Sequence of chain 1.A:
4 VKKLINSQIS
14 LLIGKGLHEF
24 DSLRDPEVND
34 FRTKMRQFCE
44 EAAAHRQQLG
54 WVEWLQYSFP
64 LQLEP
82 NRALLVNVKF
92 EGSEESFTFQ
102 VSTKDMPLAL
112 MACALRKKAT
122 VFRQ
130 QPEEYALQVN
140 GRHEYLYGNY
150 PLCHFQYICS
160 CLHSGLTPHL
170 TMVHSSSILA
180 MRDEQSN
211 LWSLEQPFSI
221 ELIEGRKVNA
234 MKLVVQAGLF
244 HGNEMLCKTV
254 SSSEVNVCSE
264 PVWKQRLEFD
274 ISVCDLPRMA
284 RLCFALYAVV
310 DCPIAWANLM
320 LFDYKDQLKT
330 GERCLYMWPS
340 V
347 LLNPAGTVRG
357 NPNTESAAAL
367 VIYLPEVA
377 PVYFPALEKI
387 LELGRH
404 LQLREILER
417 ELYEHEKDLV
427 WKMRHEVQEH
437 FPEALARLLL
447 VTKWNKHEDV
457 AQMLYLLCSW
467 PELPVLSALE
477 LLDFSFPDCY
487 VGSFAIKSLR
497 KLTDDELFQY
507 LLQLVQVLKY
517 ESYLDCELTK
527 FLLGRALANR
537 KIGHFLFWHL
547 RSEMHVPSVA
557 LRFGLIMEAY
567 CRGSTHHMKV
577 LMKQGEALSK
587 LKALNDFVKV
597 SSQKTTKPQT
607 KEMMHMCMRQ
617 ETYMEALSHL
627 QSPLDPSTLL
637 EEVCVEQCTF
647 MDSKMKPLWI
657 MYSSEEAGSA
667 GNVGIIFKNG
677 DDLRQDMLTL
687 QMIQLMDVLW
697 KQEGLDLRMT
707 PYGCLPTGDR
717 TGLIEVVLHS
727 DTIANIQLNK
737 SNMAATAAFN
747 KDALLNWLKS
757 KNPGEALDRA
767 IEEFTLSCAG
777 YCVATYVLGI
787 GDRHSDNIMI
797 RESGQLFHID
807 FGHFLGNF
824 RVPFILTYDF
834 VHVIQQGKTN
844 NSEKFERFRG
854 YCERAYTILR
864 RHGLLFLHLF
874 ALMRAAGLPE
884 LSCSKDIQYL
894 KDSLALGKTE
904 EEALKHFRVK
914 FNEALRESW

Binding-site contacts:
Ligand atom C4 contacts residue ILE805 of chain 1.A at 3.7 Å (hydrophobic).
Ligand atom C17 contacts residue GLU721 of chain 1.A at 3.2 Å.
Ligand atom C12 contacts residue ILE805 of chain 1.A at 3.1 Å (hydrophobic).
Ligand atom C18 contacts residue VAL723 of chain 1.A at 3.4 Å (hydrophobic).
Ligand atom S26 contacts residue MET795 of chain 1.A at 3.8 Å.
Ligand atom C17 contacts residue TYR708 of chain 1.A at 3.6 Å (hydrophobic).
Ligand atom C11 contacts residue SER726 of chain 1.A at 3.8 Å.
Ligand atom C11 contacts residue TRP655 of chain 1.A at 3.4 Å (hydrophobic).
Ligand atom C14 contacts residue CYS710 of chain 1.A at 3.7 Å (hydrophobic).
Ligand atom C18 contacts residue TRP655 of chain 1.A at 3.6 Å (hydrophobic).
Ligand atom O25 contacts residue MET795 of chain 1.A at 3.7 Å.
Ligand atom C13 contacts residue ILE720 of chain 1.A at 3.5 Å (hydrophobic).
Ligand atom C12 contacts residue TYR708 of chain 1.A at 3.3 Å (hydrophobic).
Ligand atom N23 contacts residue VAL723 of chain 1.A at 2.9 Å (h-bond).
Ligand atom C14 contacts residue ASP682 of chain 1.A at 3.4 Å.
Ligand atom C10 contacts residue ILE805 of chain 1.A at 3.5 Å (hydrophobic).
Ligand atom C18 contacts residue SER726 of chain 1.A at 3.3 Å.
Ligand atom O24 contacts residue ILE720 of chain 1.A at 3.5 Å.
Ligand atom C6 contacts residue ILE720 of chain 1.A at 3.7 Å (hydrophobic).
Ligand atom C19 contacts residue ILE805 of chain 1.A at 3.4 Å (hydrophobic).
Ligand atom C11 contacts residue MET795 of chain 1.A at 3.6 Å (hydrophobic).
Ligand atom C11 contacts residue VAL723 of chain 1.A at 3.7 Å (hydrophobic).
Ligand atom O24 contacts residue LYS674 of chain 1.A at 2.7 Å (salt-bridge).
Ligand atom O25 contacts residue TRP655 of chain 1.A at 3.3 Å.
Ligand atom C4 contacts residue ILE720 of chain 1.A at 3.3 Å (hydrophobic).
Ligand atom N22 contacts residue ILE720 of chain 1.A at 3.7 Å.
Ligand atom N22 contacts residue ILE805 of chain 1.A at 3.1 Å (h-bond).
Ligand atom C5 contacts residue ILE720 of chain 1.A at 3.7 Å (hydrophobic).
Ligand atom N23 contacts residue TRP655 of chain 1.A at 3.8 Å.
Ligand atom C1 contacts residue ILE805 of chain 1.A at 3.5 Å (hydrophobic).
Ligand atom N21 contacts residue VAL723 of chain 1.A at 3.0 Å (h-bond).
Ligand atom C1 contacts residue ILE720 of chain 1.A at 3.8 Å (hydrophobic).
Ligand atom C13 contacts residue CYS710 of chain 1.A at 3.5 Å (hydrophobic).
Ligand atom C5 contacts residue ILE805 of chain 1.A at 3.5 Å (hydrophobic).
Ligand atom C9 contacts residue VAL723 of chain 1.A at 3.7 Å (hydrophobic).
Ligand atom C10 contacts residue ILE720 of chain 1.A at 3.3 Å (hydrophobic).
Ligand atom C15 contacts residue CYS710 of chain 1.A at 3.7 Å (hydrophobic).
Ligand atom C19 contacts residue ASP682 of chain 1.A at 3.7 Å.
Ligand atom N23 contacts residue SER726 of chain 1.A at 3.5 Å (h-bond).
Ligand atom C2 contacts residue ILE672 of chain 1.A at 3.4 Å (hydrophobic).

This protein binds this small molecule.
Small molecule (SMILES): CC(=O)Nc1nc(C)c(-c2cc(C)c3c(c2)CN([C@@H](C)C2CC2)C3=O)s1